Sequence of chain 1.B:
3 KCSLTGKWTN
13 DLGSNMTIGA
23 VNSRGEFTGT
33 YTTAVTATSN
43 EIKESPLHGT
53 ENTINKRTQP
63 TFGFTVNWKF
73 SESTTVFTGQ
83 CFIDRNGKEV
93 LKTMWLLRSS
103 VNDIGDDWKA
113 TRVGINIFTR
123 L

Binding-site contacts:
Ligand atom C12 contacts residue VAL37 of chain 2.B at 3.9 Å (hydrophobic).
Ligand atom N2 contacts residue TYR33 of chain 2.B at 4.0 Å.
Ligand atom C13 contacts residue LEU99 of chain 2.B at 3.9 Å (hydrophobic).
Ligand atom C1 contacts residue SER16 of chain 2.B at 3.8 Å.
Ligand atom C1 contacts residue LEU14 of chain 2.B at 3.9 Å (hydrophobic).
Ligand atom S7 contacts residue TRP70 of chain 2.B at 3.8 Å.
Ligand atom O11 contacts residue TYR33 of chain 2.B at 2.6 Å (h-bond).
Ligand atom C14 contacts residue PHE72 of chain 2.B at 3.9 Å (hydrophobic).
Ligand atom C4 contacts residue THR35 of chain 2.B at 3.9 Å.
Ligand atom O11 contacts residue SER16 of chain 2.B at 2.9 Å (h-bond).
Ligand atom O17 contacts residue PHE72 of chain 2.B at 3.5 Å.
Ligand atom C1 contacts residue THR35 of chain 2.B at 3.8 Å.
Ligand atom N5 contacts residue THR35 of chain 2.B at 2.9 Å (h-bond).
Ligand atom N2 contacts residue LEU14 of chain 2.B at 3.7 Å.
Ligand atom C8 contacts residue TRP97 of chain 2.B at 3.3 Å (hydrophobic).
Ligand atom O11 contacts residue ASN118 of chain 2.B at 3.6 Å.
Ligand atom O11 contacts residue THR35 of chain 2.B at 3.9 Å.
Ligand atom O11 contacts residue ASN12 of chain 2.B at 3.3 Å (h-bond).
Ligand atom C15 contacts residue THR38 of chain 2.B at 3.1 Å.
Ligand atom O17 contacts residue THR40 of chain 2.B at 3.5 Å.
Ligand atom C12 contacts residue THR35 of chain 2.B at 3.8 Å.
Ligand atom N5 contacts residue VAL37 of chain 2.B at 3.9 Å.
Ligand atom O16 contacts residue ALA39 of chain 2.B at 2.9 Å (h-bond).
Ligand atom C1 contacts residue ASN118 of chain 2.B at 3.6 Å.
Ligand atom C3 contacts residue TRP110 of chain 1.B at 3.8 Å (hydrophobic).
Ligand atom S7 contacts residue THR77 of chain 2.B at 3.4 Å (h-bond).
Ligand atom C15 contacts residue ALA39 of chain 2.B at 3.7 Å (hydrophobic).
Ligand atom C12 contacts residue TRP70 of chain 2.B at 3.7 Å (hydrophobic).
Ligand atom C1 contacts residue TYR33 of chain 2.B at 3.5 Å (hydrophobic).
Ligand atom N2 contacts residue ASN118 of chain 2.B at 2.8 Å (h-bond).
Ligand atom O16 contacts residue THR38 of chain 2.B at 3.4 Å.
Ligand atom C6 contacts residue TRP110 of chain 1.B at 3.6 Å (hydrophobic).
Ligand atom C13 contacts residue TRP70 of chain 2.B at 3.6 Å (hydrophobic).
Ligand atom O17 contacts residue THR38 of chain 2.B at 2.5 Å (h-bond).
Ligand atom C3 contacts residue ASN118 of chain 2.B at 3.9 Å.
Ligand atom O17 contacts residue ALA39 of chain 2.B at 3.7 Å.
Ligand atom C14 contacts residue TRP70 of chain 2.B at 3.8 Å (hydrophobic).
Ligand atom O16 contacts residue TRP110 of chain 1.B at 3.7 Å.
Ligand atom C3 contacts residue TRP97 of chain 2.B at 4.0 Å (hydrophobic).
Ligand atom C4 contacts residue TRP110 of chain 1.B at 3.5 Å (hydrophobic).

Sequence of chain 2.B:
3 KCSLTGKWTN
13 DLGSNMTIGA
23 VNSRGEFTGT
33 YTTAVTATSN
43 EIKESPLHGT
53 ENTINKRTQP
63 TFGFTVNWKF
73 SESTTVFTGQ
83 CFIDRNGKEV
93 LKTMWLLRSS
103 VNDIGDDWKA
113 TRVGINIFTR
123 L

The protein below binds the small molecule below.
Small molecule (SMILES): O=C(O)CCC[C@@H]1SC[C@@H]2NC(=O)N[C@@H]21